Sequence of chain 3.A:
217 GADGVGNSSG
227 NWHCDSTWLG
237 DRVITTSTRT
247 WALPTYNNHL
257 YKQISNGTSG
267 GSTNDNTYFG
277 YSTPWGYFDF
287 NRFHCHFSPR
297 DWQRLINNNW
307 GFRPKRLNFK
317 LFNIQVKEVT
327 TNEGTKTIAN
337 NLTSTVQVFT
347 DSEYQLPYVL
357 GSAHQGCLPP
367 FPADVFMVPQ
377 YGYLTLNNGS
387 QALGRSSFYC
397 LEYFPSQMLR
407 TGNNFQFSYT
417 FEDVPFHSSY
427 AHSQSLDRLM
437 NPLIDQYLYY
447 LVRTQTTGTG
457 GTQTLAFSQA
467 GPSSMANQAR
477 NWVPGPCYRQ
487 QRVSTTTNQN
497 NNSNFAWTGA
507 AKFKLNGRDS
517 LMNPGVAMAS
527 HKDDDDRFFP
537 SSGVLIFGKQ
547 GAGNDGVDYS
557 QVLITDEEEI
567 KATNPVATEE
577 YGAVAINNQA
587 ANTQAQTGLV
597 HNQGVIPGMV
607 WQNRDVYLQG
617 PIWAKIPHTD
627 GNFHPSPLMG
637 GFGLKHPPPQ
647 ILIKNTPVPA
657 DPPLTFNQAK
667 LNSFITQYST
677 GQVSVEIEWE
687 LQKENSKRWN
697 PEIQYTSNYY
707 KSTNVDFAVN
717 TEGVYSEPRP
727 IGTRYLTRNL

Binding-site contacts:
Ligand atom N6 contacts residue VAL420 of chain 3.A at 4.0 Å.
Ligand atom N9 contacts residue PRO421 of chain 3.A at 4.4 Å.
Ligand atom C5 contacts residue PRO631 of chain 3.A at 4.2 Å (hydrophobic).
Ligand atom N3 contacts residue GLY639 of chain 3.A at 4.3 Å.
Ligand atom N1 contacts residue PRO421 of chain 3.A at 4.3 Å.
Ligand atom N3 contacts residue PRO631 of chain 3.A at 3.6 Å.
Ligand atom N6 contacts residue PHE638 of chain 3.A at 3.9 Å.
Ligand atom C6 contacts residue SER632 of chain 3.A at 3.9 Å.
Ligand atom C2 contacts residue PRO631 of chain 3.A at 3.3 Å (hydrophobic).
Ligand atom C2 contacts residue PRO421 of chain 3.A at 4.5 Å (hydrophobic).
Ligand atom C3' contacts residue HIS630 of chain 3.A at 4.4 Å.
Ligand atom C6 contacts residue VAL420 of chain 3.A at 4.0 Å (hydrophobic).
Ligand atom C6 contacts residue PRO421 of chain 3.A at 4.1 Å (hydrophobic).
Ligand atom N1 contacts residue PRO631 of chain 3.A at 3.5 Å (h-bond).
Ligand atom C8 contacts residue PRO421 of chain 3.A at 4.3 Å (hydrophobic).
Ligand atom N6 contacts residue GLY637 of chain 3.A at 3.7 Å.
Ligand atom C1' contacts residue PRO631 of chain 3.A at 4.3 Å (hydrophobic).
Ligand atom N7 contacts residue SER632 of chain 3.A at 4.1 Å.
Ligand atom N6 contacts residue SER632 of chain 3.A at 3.3 Å (h-bond).
Ligand atom N1 contacts residue GLY639 of chain 3.A at 3.1 Å (h-bond).
Ligand atom C2' contacts residue HIS630 of chain 3.A at 3.2 Å.
Ligand atom C4 contacts residue PRO421 of chain 3.A at 4.3 Å (hydrophobic).
Ligand atom C5 contacts residue PRO421 of chain 3.A at 4.1 Å (hydrophobic).
Ligand atom C5 contacts residue SER632 of chain 3.A at 4.1 Å.
Ligand atom N9 contacts residue HIS630 of chain 3.A at 4.2 Å.
Ligand atom N1 contacts residue PHE638 of chain 3.A at 4.3 Å.
Ligand atom N6 contacts residue GLY639 of chain 3.A at 3.6 Å (h-bond).
Ligand atom C2 contacts residue GLY639 of chain 3.A at 3.1 Å.
Ligand atom N1 contacts residue VAL420 of chain 3.A at 3.7 Å.
Ligand atom C6 contacts residue GLY639 of chain 3.A at 3.8 Å.
Ligand atom C8 contacts residue HIS630 of chain 3.A at 3.3 Å.
Ligand atom C4 contacts residue PRO631 of chain 3.A at 4.0 Å (hydrophobic).
Ligand atom C2 contacts residue ILE622 of chain 3.A at 4.5 Å (hydrophobic).
Ligand atom C2 contacts residue VAL420 of chain 3.A at 4.3 Å (hydrophobic).
Ligand atom N7 contacts residue ASN609 of chain 3.A at 3.8 Å.
Ligand atom C6 contacts residue PRO631 of chain 3.A at 3.9 Å (hydrophobic).
Ligand atom N7 contacts residue HIS630 of chain 3.A at 4.1 Å.
Ligand atom C1' contacts residue HIS630 of chain 3.A at 4.0 Å.
Ligand atom N7 contacts residue PRO421 of chain 3.A at 4.2 Å.

This small molecule binds to this protein.
Small molecule (SMILES): Nc1ncnc2c1ncn2[C@H]1C[C@H](O)[C@@H](COP(=O)(O)O)O1